Binding-site contacts:
Ligand atom O5 contacts residue ASN165 of chain 1.A at 2.4 Å (h-bond).
Ligand atom C8 contacts residue ASN165 of chain 1.A at 4.3 Å.
Ligand atom C1 contacts residue ASN165 of chain 1.A at 1.4 Å.
Ligand atom N2 contacts residue ASN165 of chain 1.A at 2.8 Å (h-bond).
Ligand atom O6 contacts residue ASN165 of chain 1.A at 4.4 Å.
Ligand atom C8 contacts residue ASN164 of chain 1.A at 3.8 Å.
Ligand atom C2 contacts residue ASN165 of chain 1.A at 2.4 Å.
Ligand atom C7 contacts residue ASN164 of chain 1.A at 4.4 Å.
Ligand atom C7 contacts residue ASN165 of chain 1.A at 3.1 Å.
Ligand atom O7 contacts residue ASN165 of chain 1.A at 3.0 Å (h-bond).
Ligand atom C8 contacts residue SER112 of chain 1.A at 4.3 Å.
Ligand atom C3 contacts residue ASN165 of chain 1.A at 3.8 Å.
Ligand atom N2 contacts residue ASN164 of chain 1.A at 4.5 Å.
Ligand atom C4 contacts residue ASN165 of chain 1.A at 4.2 Å.
Ligand atom C5 contacts residue ASN165 of chain 1.A at 3.7 Å.

The protein below binds the small molecule below.
Small molecule (SMILES): CC(=O)N[C@@H]1[C@@H](O)[C@H](O)[C@@H](CO)O[C@H]1O

Sequence of chain 1.A:
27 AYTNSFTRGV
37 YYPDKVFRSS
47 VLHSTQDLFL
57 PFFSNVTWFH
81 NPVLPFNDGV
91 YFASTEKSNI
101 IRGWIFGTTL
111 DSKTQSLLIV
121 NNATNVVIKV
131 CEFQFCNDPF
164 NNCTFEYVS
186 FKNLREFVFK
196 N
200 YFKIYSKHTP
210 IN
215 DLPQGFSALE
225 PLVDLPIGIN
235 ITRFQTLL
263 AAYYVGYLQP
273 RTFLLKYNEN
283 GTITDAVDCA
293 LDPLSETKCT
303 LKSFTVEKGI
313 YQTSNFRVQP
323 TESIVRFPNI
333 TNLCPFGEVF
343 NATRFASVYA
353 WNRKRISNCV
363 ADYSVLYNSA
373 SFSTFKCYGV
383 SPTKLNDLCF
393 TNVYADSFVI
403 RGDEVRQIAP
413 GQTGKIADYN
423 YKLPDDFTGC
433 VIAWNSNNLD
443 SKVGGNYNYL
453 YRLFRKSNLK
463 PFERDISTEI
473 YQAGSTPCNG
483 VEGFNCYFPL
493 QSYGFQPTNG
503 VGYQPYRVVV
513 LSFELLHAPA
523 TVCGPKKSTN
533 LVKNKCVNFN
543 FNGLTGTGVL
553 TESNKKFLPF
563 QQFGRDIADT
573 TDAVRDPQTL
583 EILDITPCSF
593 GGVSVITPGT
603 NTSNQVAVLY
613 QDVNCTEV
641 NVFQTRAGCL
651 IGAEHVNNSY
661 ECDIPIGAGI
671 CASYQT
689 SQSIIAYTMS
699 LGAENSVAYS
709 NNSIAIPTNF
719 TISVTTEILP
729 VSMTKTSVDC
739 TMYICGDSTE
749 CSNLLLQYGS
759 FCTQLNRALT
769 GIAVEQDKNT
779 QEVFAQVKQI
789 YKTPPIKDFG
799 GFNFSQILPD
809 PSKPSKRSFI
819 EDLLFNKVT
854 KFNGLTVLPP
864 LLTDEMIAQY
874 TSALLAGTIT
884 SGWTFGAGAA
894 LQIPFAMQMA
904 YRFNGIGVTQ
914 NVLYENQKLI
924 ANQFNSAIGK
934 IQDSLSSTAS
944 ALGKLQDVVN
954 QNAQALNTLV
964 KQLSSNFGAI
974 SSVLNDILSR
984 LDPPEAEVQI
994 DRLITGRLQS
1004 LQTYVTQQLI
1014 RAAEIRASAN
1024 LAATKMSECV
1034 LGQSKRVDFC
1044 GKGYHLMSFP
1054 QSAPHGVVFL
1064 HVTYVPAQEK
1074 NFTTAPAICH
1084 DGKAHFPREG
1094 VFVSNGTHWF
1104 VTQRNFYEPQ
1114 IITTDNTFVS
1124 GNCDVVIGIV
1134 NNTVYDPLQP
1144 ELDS